Binding-site contacts:
Ligand atom O3 contacts residue ASP140 of chain 1.A at 2.7 Å (salt-bridge).
Ligand atom O3 contacts residue PHE142 of chain 1.A at 3.6 Å.
Ligand atom CL1 contacts residue ASN138 of chain 1.A at 3.6 Å.
Ligand atom O4 contacts residue ASN135 of chain 1.A at 3.0 Å (h-bond).
Ligand atom O6 contacts residue ASP54 of chain 1.A at 2.5 Å (salt-bridge).
Ligand atom O4 contacts residue GLN133 of chain 1.A at 3.2 Å (h-bond).
Ligand atom O6 contacts residue ASN46 of chain 1.A at 3.2 Å (h-bond).
Ligand atom C3 contacts residue ASP140 of chain 1.A at 3.3 Å.
Ligand atom O4 contacts residue ILE52 of chain 1.A at 3.6 Å.
Ligand atom C4 contacts residue PHE1 of chain 1.A at 3.5 Å (hydrophobic).
Ligand atom CAC contacts residue TYR48 of chain 1.A at 3.7 Å (hydrophobic).
Ligand atom C4 contacts residue ASP54 of chain 1.A at 3.3 Å.
Ligand atom FAI contacts residue EPE1 of chain 1.E at 3.8 Å.
Ligand atom C6 contacts residue ASP54 of chain 1.A at 3.2 Å.
Ligand atom CAL contacts residue TYR48 of chain 1.A at 3.8 Å (hydrophobic).
Ligand atom O3 contacts residue ASN135 of chain 1.A at 3.6 Å.
Ligand atom CAJ contacts residue TYR48 of chain 1.A at 3.4 Å (hydrophobic).
Ligand atom O2 contacts residue PHE1 of chain 1.A at 2.6 Å (h-bond).
Ligand atom O2 contacts residue ILE13 of chain 1.A at 3.6 Å.
Ligand atom CAK contacts residue TYR48 of chain 1.A at 3.5 Å (hydrophobic).
Ligand atom O3 contacts residue GLN133 of chain 1.A at 3.0 Å (h-bond).
Ligand atom NBF contacts residue TYR48 of chain 1.A at 3.4 Å (h-bond).
Ligand atom C2 contacts residue PHE1 of chain 1.A at 3.6 Å (hydrophobic).
Ligand atom C5 contacts residue PHE1 of chain 1.A at 3.6 Å (hydrophobic).
Ligand atom O5 contacts residue ASP47 of chain 1.A at 3.7 Å.
Ligand atom O5 contacts residue PHE1 of chain 1.A at 3.0 Å (h-bond).
Ligand atom C4 contacts residue GLN133 of chain 1.A at 3.6 Å.
Ligand atom C1 contacts residue PHE1 of chain 1.A at 3.6 Å (hydrophobic).
Ligand atom CL1 contacts residue TYR137 of chain 1.A at 3.5 Å.
Ligand atom CAH contacts residue TYR48 of chain 1.A at 3.6 Å (hydrophobic).
Ligand atom FAK contacts residue TYR48 of chain 1.A at 3.7 Å.
Ligand atom O6 contacts residue ASP47 of chain 1.A at 3.0 Å (salt-bridge).
Ligand atom FAL contacts residue TYR137 of chain 1.A at 3.3 Å.
Ligand atom CBE contacts residue TYR48 of chain 1.A at 3.2 Å (hydrophobic).
Ligand atom FAH contacts residue EPE1 of chain 1.E at 3.3 Å.
Ligand atom C6 contacts residue ASN46 of chain 1.A at 3.2 Å.
Ligand atom CAI contacts residue TYR48 of chain 1.A at 3.5 Å (hydrophobic).
Ligand atom O6 contacts residue PHE1 of chain 1.A at 2.7 Å (h-bond).
Ligand atom O4 contacts residue ASP54 of chain 1.A at 2.4 Å (salt-bridge).
Ligand atom FAI contacts residue TYR48 of chain 1.A at 3.8 Å.

Sequence of chain 1.A:
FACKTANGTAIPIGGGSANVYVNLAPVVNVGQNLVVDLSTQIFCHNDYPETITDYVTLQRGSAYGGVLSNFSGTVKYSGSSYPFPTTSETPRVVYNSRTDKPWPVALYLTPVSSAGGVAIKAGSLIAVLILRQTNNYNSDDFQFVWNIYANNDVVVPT

The small molecule below binds the protein below.
Small molecule (SMILES): N#Cc1c(F)c(F)c(-c2ccc(O[C@H]3O[C@H](CO)[C@@H](O)[C@H](O)[C@@H]3O)c(Cl)c2)c(F)c1F